Binding-site contacts:
Ligand atom O contacts residue LEU320 of chain 1.H at 3.6 Å.
Ligand atom CG contacts residue TRP312 of chain 1.H at 3.7 Å (hydrophobic).
Ligand atom O contacts residue TYR166 of chain 1.G at 3.9 Å.
Ligand atom O contacts residue ARG173 of chain 1.H at 2.9 Å (salt-bridge).
Ligand atom C contacts residue LYS311 of chain 1.H at 3.8 Å.
Ligand atom C contacts residue TYR166 of chain 1.G at 3.8 Å (hydrophobic).
Ligand atom CD2 contacts residue ALA123 of chain 1.H at 4.0 Å (hydrophobic).
Ligand atom O contacts residue MGM1 of chain 1.DA at 3.5 Å.
Ligand atom CB contacts residue HIS321 of chain 1.H at 3.9 Å.
Ligand atom N contacts residue TYR166 of chain 1.G at 3.9 Å.
Ligand atom CA contacts residue TYR166 of chain 1.G at 4.0 Å (hydrophobic).
Ligand atom CB contacts residue MGM1 of chain 1.DA at 4.0 Å.
Ligand atom OD1 contacts residue SER315 of chain 1.H at 3.8 Å.
Ligand atom O contacts residue MGM1 of chain 1.DA at 3.9 Å.
Ligand atom SG contacts residue HIS321 of chain 1.H at 3.5 Å (h-bond).
Ligand atom CB contacts residue ASP318 of chain 1.H at 3.9 Å.
Ligand atom CD2 contacts residue ARG173 of chain 1.H at 3.9 Å.
Ligand atom OXT contacts residue TYR166 of chain 1.G at 3.6 Å.
Ligand atom O contacts residue LYS311 of chain 1.H at 3.9 Å.
Ligand atom CG2 contacts residue LEU320 of chain 1.H at 4.0 Å (hydrophobic).
Ligand atom O contacts residue TYR166 of chain 1.G at 3.4 Å.
Ligand atom CD1 contacts residue ALA123 of chain 1.H at 3.9 Å (hydrophobic).
Ligand atom ND2 contacts residue TRP312 of chain 1.H at 3.9 Å.
Ligand atom CB contacts residue ZN1 of chain 1.BA at 3.6 Å.
Ligand atom C contacts residue TYR166 of chain 1.G at 3.4 Å (hydrophobic).
Ligand atom CD1 contacts residue MET124 of chain 1.H at 3.7 Å (hydrophobic).
Ligand atom O contacts residue TYR166 of chain 1.G at 3.6 Å.
Ligand atom O contacts residue LYS311 of chain 1.H at 3.5 Å.
Ligand atom N contacts residue HIS321 of chain 1.H at 3.9 Å.
Ligand atom OD1 contacts residue TRP312 of chain 1.H at 3.6 Å.
Ligand atom SG contacts residue ZN1 of chain 1.BA at 2.4 Å.
Ligand atom C contacts residue ARG173 of chain 1.H at 3.8 Å.
Ligand atom CB contacts residue SER315 of chain 1.H at 3.4 Å.
Ligand atom CA contacts residue ARG173 of chain 1.H at 3.8 Å.
Ligand atom SG contacts residue ASP269 of chain 1.H at 3.1 Å (salt-bridge).
Ligand atom CD1 contacts residue SER46 of chain 1.H at 4.0 Å.
Ligand atom CD2 contacts residue PHE174 of chain 1.H at 3.9 Å (hydrophobic).
Ligand atom SG contacts residue LYS311 of chain 1.H at 4.0 Å.
Ligand atom O contacts residue GLN167 of chain 1.G at 3.0 Å (h-bond).
Ligand atom CG1 contacts residue LEU320 of chain 1.H at 4.0 Å (hydrophobic).

Sequence of chain 1.H:
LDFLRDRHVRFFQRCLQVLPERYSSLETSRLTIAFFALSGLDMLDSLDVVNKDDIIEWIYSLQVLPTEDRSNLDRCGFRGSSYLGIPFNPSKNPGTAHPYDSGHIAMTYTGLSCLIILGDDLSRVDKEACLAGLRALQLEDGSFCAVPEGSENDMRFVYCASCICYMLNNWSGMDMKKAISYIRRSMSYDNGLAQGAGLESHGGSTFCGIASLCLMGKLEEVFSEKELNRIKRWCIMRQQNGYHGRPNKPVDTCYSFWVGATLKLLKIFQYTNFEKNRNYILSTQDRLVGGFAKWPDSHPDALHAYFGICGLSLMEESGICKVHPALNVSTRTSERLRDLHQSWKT

Sequence of chain 1.G:
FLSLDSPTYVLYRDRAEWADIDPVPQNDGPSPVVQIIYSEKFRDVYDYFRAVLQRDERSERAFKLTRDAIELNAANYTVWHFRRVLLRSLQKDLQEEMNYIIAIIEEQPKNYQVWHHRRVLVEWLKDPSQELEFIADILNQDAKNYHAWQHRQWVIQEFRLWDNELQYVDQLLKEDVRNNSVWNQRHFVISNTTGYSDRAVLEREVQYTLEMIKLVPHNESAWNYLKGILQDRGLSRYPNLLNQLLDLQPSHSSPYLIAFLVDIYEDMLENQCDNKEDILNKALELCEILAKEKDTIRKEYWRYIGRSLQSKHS

This protein binds this small molecule.
Small molecule (SMILES): CC(C)C[C@H](NC(=O)[C@@H](NC(=O)[C@H](CCCCN)NC(=O)[C@H](CS)NC(=O)[C@H](CS)NC(=O)[C@@H](N)CC(N)=O)C(C)C)C(=O)O